A protein and the small-molecule ligand that binds it are described below.
Small molecule (SMILES): C/C(=C\[C@H](C)C(=O)C[C@H](O)CC1CC(=O)NC(=O)C1)[C@@H]1OC(=O)/C=C/CC/C=C\C=C\[C@@H]1C

Binding-site contacts:
Ligand atom O4 contacts residue PRO55 of chain 1.BF at 3.2 Å.
Ligand atom C23 contacts residue PRO55 of chain 1.BF at 4.0 Å (hydrophobic).
Ligand atom C5 contacts residue PHE57 of chain 1.BF at 3.3 Å (hydrophobic).
Ligand atom C4 contacts residue PHE57 of chain 1.BF at 3.4 Å (hydrophobic).
Ligand atom C2 contacts residue PHE57 of chain 1.BF at 4.4 Å (hydrophobic).
Ligand atom C25 contacts residue PHE57 of chain 1.BF at 3.9 Å (hydrophobic).
Ligand atom O4 contacts residue LYS54 of chain 1.BF at 3.7 Å.
Ligand atom C24 contacts residue PRO55 of chain 1.BF at 4.2 Å (hydrophobic).

Sequence of chain 1.BF:
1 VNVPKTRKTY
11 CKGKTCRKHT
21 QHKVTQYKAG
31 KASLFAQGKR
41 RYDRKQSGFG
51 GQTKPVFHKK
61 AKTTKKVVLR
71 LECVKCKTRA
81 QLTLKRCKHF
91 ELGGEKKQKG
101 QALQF